Binding-site contacts:
Ligand atom C contacts residue ALA231 of chain 1.F at 4.1 Å (hydrophobic).
Ligand atom CA contacts residue THR247 of chain 1.F at 3.8 Å.
Ligand atom CB contacts residue ASN227 of chain 1.F at 4.5 Å.
Ligand atom C contacts residue ILE249 of chain 1.F at 3.8 Å (hydrophobic).
Ligand atom C contacts residue THR247 of chain 1.F at 4.2 Å.
Ligand atom N contacts residue THR247 of chain 1.F at 3.6 Å (h-bond).
Ligand atom N contacts residue ILE249 of chain 1.F at 4.4 Å.
Ligand atom O contacts residue ALA248 of chain 1.F at 4.5 Å.
Ligand atom CA contacts residue ALA248 of chain 1.F at 3.6 Å (hydrophobic).
Ligand atom N contacts residue ILE249 of chain 1.F at 4.3 Å.
Ligand atom CB contacts residue ALA248 of chain 1.F at 3.7 Å (hydrophobic).
Ligand atom N contacts residue ALA248 of chain 1.F at 3.7 Å.
Ligand atom CB contacts residue ALA231 of chain 1.F at 4.4 Å (hydrophobic).
Ligand atom C contacts residue ILE249 of chain 1.F at 4.2 Å (hydrophobic).
Ligand atom CB contacts residue ILE249 of chain 1.F at 4.3 Å (hydrophobic).
Ligand atom O contacts residue ILE249 of chain 1.F at 4.2 Å.
Ligand atom O contacts residue LEU211 of chain 1.F at 3.9 Å.
Ligand atom O contacts residue HIS126 of chain 1.F at 3.5 Å (h-bond).
Ligand atom C contacts residue HIS126 of chain 1.F at 3.3 Å.
Ligand atom CA contacts residue ILE249 of chain 1.F at 4.2 Å (hydrophobic).
Ligand atom CA contacts residue ALA248 of chain 1.F at 4.4 Å (hydrophobic).
Ligand atom CB contacts residue LEU211 of chain 1.F at 3.6 Å (hydrophobic).
Ligand atom O contacts residue ILE249 of chain 1.F at 2.9 Å (h-bond).
Ligand atom CA contacts residue HIS126 of chain 1.F at 4.5 Å.
Ligand atom CB contacts residue ALA248 of chain 1.F at 3.9 Å (hydrophobic).
Ligand atom C contacts residue ALA248 of chain 1.F at 4.1 Å (hydrophobic).
Ligand atom O contacts residue ALA231 of chain 1.F at 3.4 Å.
Ligand atom CB contacts residue THR247 of chain 1.F at 3.1 Å.
Ligand atom CB contacts residue LEU250 of chain 1.F at 4.4 Å (hydrophobic).

Sequence of chain 1.F:
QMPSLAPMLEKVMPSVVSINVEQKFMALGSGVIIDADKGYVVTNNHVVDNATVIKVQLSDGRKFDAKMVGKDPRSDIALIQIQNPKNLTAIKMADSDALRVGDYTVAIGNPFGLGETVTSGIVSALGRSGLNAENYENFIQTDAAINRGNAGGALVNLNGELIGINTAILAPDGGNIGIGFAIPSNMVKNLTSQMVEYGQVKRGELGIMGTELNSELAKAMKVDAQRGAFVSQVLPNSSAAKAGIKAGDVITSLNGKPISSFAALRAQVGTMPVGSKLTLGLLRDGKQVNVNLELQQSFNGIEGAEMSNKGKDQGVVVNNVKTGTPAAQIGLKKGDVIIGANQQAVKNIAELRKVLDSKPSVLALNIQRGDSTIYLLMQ

This small molecule binds to this protein.
Small molecule (SMILES): C[C@H](N)C(=O)N[C@@H](C)C(=O)N[C@@H](C)C(=O)N[C@@H](C)C(=O)N[C@@H](C)C=O